Binding-site contacts:
Ligand atom C4 contacts residue ASN524 of chain 1.B at 4.2 Å.
Ligand atom O5 contacts residue SER500 of chain 1.B at 3.7 Å.
Ligand atom C1 contacts residue ASN524 of chain 1.B at 1.4 Å.
Ligand atom C2 contacts residue ASN524 of chain 1.B at 2.4 Å.
Ligand atom C3 contacts residue ASN524 of chain 1.B at 3.8 Å.
Ligand atom O6 contacts residue SER500 of chain 1.B at 3.3 Å.
Ligand atom N2 contacts residue ASN524 of chain 1.B at 3.0 Å (h-bond).
Ligand atom C5 contacts residue ASN524 of chain 1.B at 3.6 Å.
Ligand atom O5 contacts residue ASN524 of chain 1.B at 2.3 Å (h-bond).
Ligand atom C5 contacts residue SER500 of chain 1.B at 4.3 Å.
Ligand atom O7 contacts residue ASN524 of chain 1.B at 3.5 Å (h-bond).
Ligand atom C7 contacts residue ASN524 of chain 1.B at 3.5 Å.
Ligand atom C6 contacts residue SER500 of chain 1.B at 3.7 Å.

A protein and the small-molecule ligand that binds it are described below.
Small molecule (SMILES): CC(=O)N[C@@H]1[C@@H](O)[C@H](O)[C@@H](CO)O[C@H]1O

Sequence of chain 1.B:
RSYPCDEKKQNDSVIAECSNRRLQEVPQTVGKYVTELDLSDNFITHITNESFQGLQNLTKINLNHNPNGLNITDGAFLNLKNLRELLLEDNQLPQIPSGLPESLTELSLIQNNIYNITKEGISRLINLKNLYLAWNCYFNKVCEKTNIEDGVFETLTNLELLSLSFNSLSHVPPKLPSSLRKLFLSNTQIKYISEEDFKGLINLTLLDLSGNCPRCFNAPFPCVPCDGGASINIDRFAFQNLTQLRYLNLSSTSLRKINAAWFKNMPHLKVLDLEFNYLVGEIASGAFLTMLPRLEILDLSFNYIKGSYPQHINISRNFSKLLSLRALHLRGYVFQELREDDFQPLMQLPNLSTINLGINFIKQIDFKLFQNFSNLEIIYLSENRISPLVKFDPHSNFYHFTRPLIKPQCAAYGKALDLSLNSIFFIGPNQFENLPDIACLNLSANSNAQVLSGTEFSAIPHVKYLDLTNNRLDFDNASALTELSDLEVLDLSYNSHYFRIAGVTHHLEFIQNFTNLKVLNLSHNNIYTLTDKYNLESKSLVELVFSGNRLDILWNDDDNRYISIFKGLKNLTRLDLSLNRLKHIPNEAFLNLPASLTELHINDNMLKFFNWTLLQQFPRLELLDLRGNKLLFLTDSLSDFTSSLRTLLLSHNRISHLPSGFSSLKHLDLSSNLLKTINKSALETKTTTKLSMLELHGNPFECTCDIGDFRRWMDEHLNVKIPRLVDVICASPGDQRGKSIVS